Binding-site contacts:
Ligand atom O2 contacts residue LEU196 of chain 1.A at 3.3 Å.
Ligand atom O2 contacts residue TRP207 of chain 1.A at 4.0 Å.
Ligand atom O1 contacts residue HIS93 of chain 1.A at 3.4 Å.
Ligand atom C6 contacts residue LEU196 of chain 1.A at 3.7 Å (hydrophobic).
Ligand atom S1 contacts residue ZN1 of chain 1.D at 3.1 Å.
Ligand atom O1 contacts residue HIS118 of chain 1.A at 3.4 Å (h-bond).
Ligand atom N1 contacts residue ZN1 of chain 1.D at 2.0 Å.
Ligand atom C4 contacts residue GLN91 of chain 1.A at 3.5 Å.
Ligand atom S1 contacts residue THR197 of chain 1.A at 4.1 Å.
Ligand atom O2 contacts residue THR197 of chain 1.A at 3.2 Å (h-bond).
Ligand atom C3 contacts residue THR198 of chain 1.A at 3.6 Å.
Ligand atom C5 contacts residue GLN91 of chain 1.A at 3.4 Å.
Ligand atom O1 contacts residue VAL141 of chain 1.A at 3.8 Å.
Ligand atom C2 contacts residue THR198 of chain 1.A at 3.5 Å.
Ligand atom N2 contacts residue GLN91 of chain 1.A at 3.7 Å.
Ligand atom HG contacts residue THR198 of chain 1.A at 3.3 Å.
Ligand atom N1 contacts residue HIS93 of chain 1.A at 3.3 Å (h-bond).
Ligand atom C6 contacts residue GLN91 of chain 1.A at 4.0 Å.
Ligand atom N1 contacts residue THR197 of chain 1.A at 2.8 Å (h-bond).
Ligand atom C1 contacts residue ZN1 of chain 1.D at 4.2 Å.
Ligand atom N1 contacts residue GLU105 of chain 1.A at 4.1 Å.
Ligand atom N1 contacts residue HIS118 of chain 1.A at 3.2 Å (h-bond).
Ligand atom O1 contacts residue VAL120 of chain 1.A at 4.0 Å.
Ligand atom C5 contacts residue LEU196 of chain 1.A at 4.4 Å (hydrophobic).
Ligand atom C6 contacts residue HIS93 of chain 1.A at 4.1 Å.
Ligand atom C2 contacts residue HIS93 of chain 1.A at 3.6 Å.
Ligand atom C3 contacts residue HIS93 of chain 1.A at 4.3 Å.
Ligand atom O1 contacts residue TRP207 of chain 1.A at 3.9 Å.
Ligand atom C1 contacts residue LEU196 of chain 1.A at 4.3 Å (hydrophobic).
Ligand atom C2 contacts residue ZN1 of chain 1.D at 4.2 Å.
Ligand atom C1 contacts residue HIS93 of chain 1.A at 3.5 Å.
Ligand atom S1 contacts residue HIS118 of chain 1.A at 4.1 Å.
Ligand atom O1 contacts residue ZN1 of chain 1.D at 3.1 Å.
Ligand atom C3 contacts residue GLN91 of chain 1.A at 4.2 Å.
Ligand atom O2 contacts residue ZN1 of chain 1.D at 4.2 Å.
Ligand atom HG contacts residue HIS63 of chain 1.A at 2.7 Å.
Ligand atom N1 contacts residue HIS95 of chain 1.A at 3.5 Å (h-bond).
Ligand atom S1 contacts residue HIS93 of chain 1.A at 3.6 Å.
Ligand atom C6 contacts residue VAL120 of chain 1.A at 4.1 Å (hydrophobic).
Ligand atom C5 contacts residue VAL120 of chain 1.A at 4.4 Å (hydrophobic).

This protein binds this small molecule.
Small molecule (SMILES): Nc1ccc(S(N)(=O)=O)cc1[Hg]

Sequence of chain 1.A:
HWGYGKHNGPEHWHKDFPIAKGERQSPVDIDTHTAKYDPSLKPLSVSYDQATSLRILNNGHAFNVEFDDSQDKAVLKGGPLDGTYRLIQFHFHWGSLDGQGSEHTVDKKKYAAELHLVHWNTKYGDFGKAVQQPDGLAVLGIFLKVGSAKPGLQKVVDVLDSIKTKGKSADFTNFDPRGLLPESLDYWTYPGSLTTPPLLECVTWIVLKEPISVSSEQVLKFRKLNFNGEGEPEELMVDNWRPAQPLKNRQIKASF